Sequence of chain 1.H:
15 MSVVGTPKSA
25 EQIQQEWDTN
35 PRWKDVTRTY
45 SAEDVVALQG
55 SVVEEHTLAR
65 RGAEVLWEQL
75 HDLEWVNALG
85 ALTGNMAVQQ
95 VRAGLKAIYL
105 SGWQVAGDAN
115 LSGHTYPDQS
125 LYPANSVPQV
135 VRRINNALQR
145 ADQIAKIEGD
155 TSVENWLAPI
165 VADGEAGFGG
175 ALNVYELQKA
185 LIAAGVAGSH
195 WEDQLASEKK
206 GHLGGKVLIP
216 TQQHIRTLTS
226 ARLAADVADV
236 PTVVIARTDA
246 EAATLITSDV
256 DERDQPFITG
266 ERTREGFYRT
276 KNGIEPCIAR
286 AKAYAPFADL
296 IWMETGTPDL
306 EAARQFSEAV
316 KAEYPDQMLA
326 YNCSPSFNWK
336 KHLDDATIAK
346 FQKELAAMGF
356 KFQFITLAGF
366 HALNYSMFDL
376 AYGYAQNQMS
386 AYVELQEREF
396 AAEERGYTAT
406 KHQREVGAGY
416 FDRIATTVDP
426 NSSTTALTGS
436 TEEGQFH

Binding-site contacts:
Ligand atom C contacts residue EJA205 of chain 1.H at 3.5 Å.
Ligand atom C contacts residue ASP167 of chain 1.H at 3.5 Å.
Ligand atom O3 contacts residue MG1 of chain 1.SA at 2.2 Å.
Ligand atom CA contacts residue TYR103 of chain 1.H at 3.1 Å (hydrophobic).
Ligand atom C contacts residue TYR103 of chain 1.H at 3.4 Å (hydrophobic).
Ligand atom CB contacts residue THR361 of chain 1.H at 3.4 Å.
Ligand atom CB contacts residue EJA205 of chain 1.H at 3.1 Å.
Ligand atom O contacts residue GLY106 of chain 1.H at 3.2 Å (h-bond).
Ligand atom O3 contacts residue ARG242 of chain 1.H at 2.9 Å (salt-bridge).
Ligand atom OXT contacts residue MG1 of chain 1.SA at 4.0 Å.
Ligand atom CB contacts residue ASN327 of chain 1.H at 3.9 Å.
Ligand atom CB contacts residue TRP297 of chain 1.H at 3.7 Å (hydrophobic).
Ligand atom O contacts residue ASP122 of chain 1.H at 3.9 Å.
Ligand atom CB contacts residue ARG242 of chain 1.H at 3.8 Å.
Ligand atom CA contacts residue MG1 of chain 1.SA at 2.8 Å.
Ligand atom OXT contacts residue TYR103 of chain 1.H at 3.5 Å (h-bond).
Ligand atom O3 contacts residue TYR103 of chain 1.H at 3.5 Å (h-bond).
Ligand atom CB contacts residue TYR103 of chain 1.H at 3.4 Å (hydrophobic).
Ligand atom CA contacts residue ARG242 of chain 1.H at 3.7 Å.
Ligand atom O contacts residue TYR103 of chain 1.H at 4.1 Å.
Ligand atom O3 contacts residue TRP297 of chain 1.H at 3.9 Å.
Ligand atom C contacts residue GLY106 of chain 1.H at 4.0 Å.
Ligand atom O3 contacts residue EJA205 of chain 1.H at 3.6 Å (h-bond).
Ligand atom OXT contacts residue THR361 of chain 1.H at 3.5 Å.
Ligand atom C contacts residue TRP107 of chain 1.H at 3.8 Å (hydrophobic).
Ligand atom O contacts residue ASP167 of chain 1.H at 2.7 Å (salt-bridge).
Ligand atom C contacts residue MG1 of chain 1.SA at 2.7 Å.
Ligand atom O contacts residue TRP107 of chain 1.H at 2.8 Å (h-bond).
Ligand atom O contacts residue MG1 of chain 1.SA at 1.9 Å.
Ligand atom OXT contacts residue LEU362 of chain 1.H at 3.9 Å.
Ligand atom OXT contacts residue SER105 of chain 1.H at 2.5 Å (h-bond).
Ligand atom O contacts residue EJA205 of chain 1.H at 3.9 Å.
Ligand atom OXT contacts residue EJA205 of chain 1.H at 3.9 Å.
Ligand atom C contacts residue SER105 of chain 1.H at 3.3 Å.
Ligand atom CA contacts residue ASP167 of chain 1.H at 3.7 Å.
Ligand atom O3 contacts residue HIS194 of chain 1.H at 3.5 Å.
Ligand atom O3 contacts residue ASP167 of chain 1.H at 3.1 Å (salt-bridge).
Ligand atom CA contacts residue EJA205 of chain 1.H at 3.1 Å.
Ligand atom O contacts residue SER105 of chain 1.H at 3.4 Å (h-bond).
Ligand atom OXT contacts residue TRP107 of chain 1.H at 3.6 Å.

The small molecule below binds the protein below.
Small molecule (SMILES): CC(=O)C(=O)O